Sequence of chain 3.A:
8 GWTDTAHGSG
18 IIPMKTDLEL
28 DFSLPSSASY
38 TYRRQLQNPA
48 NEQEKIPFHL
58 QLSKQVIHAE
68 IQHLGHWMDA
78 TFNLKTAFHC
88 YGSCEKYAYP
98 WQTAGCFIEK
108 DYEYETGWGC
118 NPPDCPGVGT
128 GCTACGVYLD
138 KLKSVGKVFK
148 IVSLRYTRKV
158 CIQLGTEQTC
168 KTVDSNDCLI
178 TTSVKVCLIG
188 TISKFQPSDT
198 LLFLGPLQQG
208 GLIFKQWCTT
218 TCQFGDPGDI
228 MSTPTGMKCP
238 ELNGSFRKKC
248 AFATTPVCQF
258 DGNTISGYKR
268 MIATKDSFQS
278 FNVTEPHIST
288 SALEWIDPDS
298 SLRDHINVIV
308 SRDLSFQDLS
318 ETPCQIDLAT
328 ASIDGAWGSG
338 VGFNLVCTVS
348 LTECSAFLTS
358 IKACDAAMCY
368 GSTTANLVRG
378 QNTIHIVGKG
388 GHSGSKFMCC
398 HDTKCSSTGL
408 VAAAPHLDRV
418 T

This protein binds this small molecule.
Small molecule (SMILES): CC(=O)N[C@H]1[C@H](O[C@H]2[C@H](O)[C@@H](NC(C)=O)CO[C@@H]2CO)O[C@H](CO)[C@@H](O[C@@H]2O[C@H](CO)[C@@H](O)[C@H](O)[C@@H]2O)[C@@H]1O

Binding-site contacts:
Ligand atom C2 contacts residue ASN279 of chain 3.A at 2.4 Å.
Ligand atom N2 contacts residue VAL384 of chain 1.A at 3.5 Å.
Ligand atom C7 contacts residue ASN341 of chain 1.A at 4.1 Å.
Ligand atom C3 contacts residue GLN206 of chain 3.A at 4.0 Å.
Ligand atom O4 contacts residue GLN206 of chain 3.A at 3.5 Å (h-bond).
Ligand atom N2 contacts residue ASN341 of chain 1.A at 3.0 Å (h-bond).
Ligand atom C6 contacts residue GLN206 of chain 3.A at 3.1 Å.
Ligand atom C8 contacts residue LEU209 of chain 3.A at 3.7 Å (hydrophobic).
Ligand atom N2 contacts residue LEU201 of chain 3.A at 4.2 Å.
Ligand atom N2 contacts residue ASN279 of chain 3.A at 3.0 Å (h-bond).
Ligand atom O7 contacts residue VAL384 of chain 1.A at 4.0 Å.
Ligand atom C6 contacts residue GLY208 of chain 3.A at 3.7 Å.
Ligand atom O3 contacts residue ASN341 of chain 1.A at 3.6 Å (h-bond).
Ligand atom O7 contacts residue LYS272 of chain 3.A at 3.6 Å.
Ligand atom C3 contacts residue ASN279 of chain 3.A at 3.8 Å.
Ligand atom O5 contacts residue ASN279 of chain 3.A at 2.3 Å (h-bond).
Ligand atom C1 contacts residue VAL384 of chain 1.A at 4.0 Å (hydrophobic).
Ligand atom C8 contacts residue ASN279 of chain 3.A at 3.4 Å.
Ligand atom O6 contacts residue GLY208 of chain 3.A at 3.3 Å (h-bond).
Ligand atom C4 contacts residue GLN206 of chain 3.A at 3.3 Å.
Ligand atom O6 contacts residue GLY207 of chain 3.A at 3.2 Å.
Ligand atom C5 contacts residue GLN206 of chain 3.A at 3.1 Å.
Ligand atom C3 contacts residue ASN341 of chain 1.A at 3.3 Å.
Ligand atom C1 contacts residue ASN279 of chain 3.A at 1.4 Å.
Ligand atom O7 contacts residue HIS382 of chain 1.A at 3.4 Å.
Ligand atom C7 contacts residue VAL384 of chain 1.A at 4.0 Å (hydrophobic).
Ligand atom C2 contacts residue ASN341 of chain 1.A at 3.6 Å.
Ligand atom C7 contacts residue ASN279 of chain 3.A at 3.5 Å.
Ligand atom O5 contacts residue PHE278 of chain 3.A at 3.5 Å (h-bond).
Ligand atom C5 contacts residue ASN279 of chain 3.A at 3.6 Å.
Ligand atom O6 contacts residue GLN206 of chain 3.A at 2.9 Å (h-bond).
Ligand atom C6 contacts residue SER277 of chain 3.A at 4.0 Å.
Ligand atom O5 contacts residue GLY207 of chain 3.A at 4.0 Å.
Ligand atom C4 contacts residue ASN279 of chain 3.A at 4.1 Å.
Ligand atom O5 contacts residue GLN206 of chain 3.A at 3.2 Å (h-bond).
Ligand atom C8 contacts residue LYS272 of chain 3.A at 4.1 Å.
Ligand atom C2 contacts residue GLN206 of chain 3.A at 3.7 Å.
Ligand atom C8 contacts residue LEU201 of chain 3.A at 3.8 Å (hydrophobic).
Ligand atom C1 contacts residue GLN206 of chain 3.A at 3.9 Å.
Ligand atom O7 contacts residue VAL338 of chain 1.A at 3.7 Å.

Sequence of chain 1.A:
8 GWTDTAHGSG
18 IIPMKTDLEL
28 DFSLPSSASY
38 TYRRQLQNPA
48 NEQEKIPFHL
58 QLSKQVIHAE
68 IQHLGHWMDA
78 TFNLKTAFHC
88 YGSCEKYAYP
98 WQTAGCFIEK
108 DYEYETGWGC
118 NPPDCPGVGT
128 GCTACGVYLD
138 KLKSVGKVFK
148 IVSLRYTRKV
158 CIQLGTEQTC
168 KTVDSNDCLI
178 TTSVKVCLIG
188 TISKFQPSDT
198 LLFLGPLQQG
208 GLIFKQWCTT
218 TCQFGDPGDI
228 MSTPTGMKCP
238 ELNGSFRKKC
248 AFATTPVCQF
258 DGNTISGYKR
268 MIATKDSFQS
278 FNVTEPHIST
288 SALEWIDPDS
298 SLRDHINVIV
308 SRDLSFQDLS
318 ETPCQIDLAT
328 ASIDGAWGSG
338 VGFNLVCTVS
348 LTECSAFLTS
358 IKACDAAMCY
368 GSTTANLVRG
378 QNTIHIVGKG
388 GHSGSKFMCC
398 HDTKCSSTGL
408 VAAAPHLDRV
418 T